A protein and the small-molecule ligand that binds it are described below.
Small molecule (SMILES): CN1CCN(S(=O)(=O)c2ccc(-c3cnc(N)c(C(=O)Nc4cnccc4CN4CCCC4)c3)cc2)CC1

Binding-site contacts:
Ligand atom C30 contacts residue ASP245 of chain 1.A at 3.3 Å.
Ligand atom C14 contacts residue ILE107 of chain 1.A at 3.8 Å (hydrophobic).
Ligand atom N21 contacts residue ASP178 of chain 1.A at 3.7 Å.
Ligand atom C22 contacts residue VAL180 of chain 1.A at 3.2 Å (hydrophobic).
Ligand atom N23 contacts residue ALA128 of chain 1.A at 3.5 Å.
Ligand atom C16 contacts residue ILE107 of chain 1.A at 3.5 Å (hydrophobic).
Ligand atom N21 contacts residue VAL180 of chain 1.A at 3.4 Å (h-bond).
Ligand atom C33 contacts residue ASN231 of chain 1.A at 3.6 Å.
Ligand atom N21 contacts residue TYR179 of chain 1.A at 3.7 Å.
Ligand atom C17 contacts residue ILE107 of chain 1.A at 3.8 Å (hydrophobic).
Ligand atom C20 contacts residue ALA128 of chain 1.A at 3.6 Å (hydrophobic).
Ligand atom C22 contacts residue LEU233 of chain 1.A at 3.9 Å (hydrophobic).
Ligand atom C38 contacts residue GLN230 of chain 1.A at 3.1 Å.
Ligand atom C4 contacts residue PRO181 of chain 1.A at 3.6 Å (hydrophobic).
Ligand atom N23 contacts residue LEU233 of chain 1.A at 3.7 Å.
Ligand atom C33 contacts residue CYS244 of chain 1.A at 3.6 Å (hydrophobic).
Ligand atom C30 contacts residue LYS130 of chain 1.A at 3.5 Å.
Ligand atom C33 contacts residue GLN230 of chain 1.A at 3.7 Å.
Ligand atom C32 contacts residue CYS244 of chain 1.A at 3.8 Å (hydrophobic).
Ligand atom O10 contacts residue GLU182 of chain 1.A at 3.8 Å.
Ligand atom C15 contacts residue ILE107 of chain 1.A at 3.6 Å (hydrophobic).
Ligand atom C13 contacts residue VAL180 of chain 1.A at 3.2 Å (hydrophobic).
Ligand atom N23 contacts residue ASP178 of chain 1.A at 2.8 Å (salt-bridge).
Ligand atom N29 contacts residue LYS130 of chain 1.A at 3.0 Å (salt-bridge).
Ligand atom O10 contacts residue ARG186 of chain 1.A at 2.9 Å.
Ligand atom C3 contacts residue TYR179 of chain 1.A at 3.6 Å (hydrophobic).
Ligand atom C28 contacts residue VAL115 of chain 1.A at 3.7 Å (hydrophobic).
Ligand atom S8 contacts residue ARG186 of chain 1.A at 3.8 Å.
Ligand atom C13 contacts residue PRO181 of chain 1.A at 3.9 Å (hydrophobic).
Ligand atom N21 contacts residue LEU233 of chain 1.A at 3.5 Å.
Ligand atom O25 contacts residue LEU177 of chain 1.A at 3.5 Å.
Ligand atom C31 contacts residue ASP245 of chain 1.A at 3.5 Å.
Ligand atom N21 contacts residue ALA128 of chain 1.A at 3.7 Å.
Ligand atom C20 contacts residue ASP178 of chain 1.A at 3.8 Å.
Ligand atom C12 contacts residue PRO181 of chain 1.A at 3.3 Å (hydrophobic).
Ligand atom N23 contacts residue VAL155 of chain 1.A at 3.6 Å.
Ligand atom C19 contacts residue LEU233 of chain 1.A at 3.8 Å (hydrophobic).
Ligand atom C31 contacts residue ASN231 of chain 1.A at 3.7 Å.
Ligand atom C20 contacts residue LEU233 of chain 1.A at 3.4 Å (hydrophobic).
Ligand atom C22 contacts residue TYR179 of chain 1.A at 3.6 Å (hydrophobic).

Sequence of chain 1.A:
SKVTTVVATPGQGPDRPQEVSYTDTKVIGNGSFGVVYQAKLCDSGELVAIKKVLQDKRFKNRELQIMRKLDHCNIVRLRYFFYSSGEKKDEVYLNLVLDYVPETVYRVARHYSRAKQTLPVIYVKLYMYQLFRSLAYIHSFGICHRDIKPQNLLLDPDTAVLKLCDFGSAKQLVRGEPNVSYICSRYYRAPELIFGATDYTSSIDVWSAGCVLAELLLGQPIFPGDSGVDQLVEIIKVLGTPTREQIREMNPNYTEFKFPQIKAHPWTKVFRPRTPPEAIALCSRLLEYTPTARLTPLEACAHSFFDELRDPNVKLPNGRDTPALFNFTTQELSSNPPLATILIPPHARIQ